Sequence of chain 1.A:
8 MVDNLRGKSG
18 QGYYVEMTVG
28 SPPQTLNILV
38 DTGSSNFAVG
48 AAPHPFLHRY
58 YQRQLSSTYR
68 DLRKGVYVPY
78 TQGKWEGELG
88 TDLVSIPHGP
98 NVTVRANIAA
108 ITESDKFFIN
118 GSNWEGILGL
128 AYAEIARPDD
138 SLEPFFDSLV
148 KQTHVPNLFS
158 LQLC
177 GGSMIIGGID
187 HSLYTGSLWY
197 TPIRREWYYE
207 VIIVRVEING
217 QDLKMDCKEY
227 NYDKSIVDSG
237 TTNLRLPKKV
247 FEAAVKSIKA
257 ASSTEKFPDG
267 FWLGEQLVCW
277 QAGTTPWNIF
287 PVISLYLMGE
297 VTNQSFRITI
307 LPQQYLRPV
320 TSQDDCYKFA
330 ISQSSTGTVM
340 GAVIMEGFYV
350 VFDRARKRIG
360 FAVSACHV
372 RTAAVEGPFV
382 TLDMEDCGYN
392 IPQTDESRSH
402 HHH

Binding-site contacts:
Ligand atom C24 contacts residue PHE114 of chain 1.A at 3.0 Å (hydrophobic).
Ligand atom C28 contacts residue ASP38 of chain 1.A at 3.7 Å.
Ligand atom N11 contacts residue GLY236 of chain 1.A at 3.0 Å (h-bond).
Ligand atom C27 contacts residue LEU36 of chain 1.A at 3.7 Å (hydrophobic).
Ligand atom O36 contacts residue THR237 of chain 1.A at 3.6 Å.
Ligand atom C21 contacts residue SER16 of chain 1.A at 3.3 Å.
Ligand atom N25 contacts residue ILE116 of chain 1.A at 3.6 Å.
Ligand atom C21 contacts residue ALA341 of chain 1.A at 3.6 Å (hydrophobic).
Ligand atom C6 contacts residue LYS113 of chain 1.A at 3.5 Å.
Ligand atom C3 contacts residue TYR77 of chain 1.A at 3.7 Å (hydrophobic).
Ligand atom S17 contacts residue GLN18 of chain 1.A at 3.6 Å (h-bond).
Ligand atom C12 contacts residue GLY236 of chain 1.A at 3.8 Å.
Ligand atom C2 contacts residue TYR77 of chain 1.A at 3.4 Å (hydrophobic).
Ligand atom C32 contacts residue THR238 of chain 1.A at 3.6 Å.
Ligand atom N31 contacts residue THR238 of chain 1.A at 3.1 Å (h-bond).
Ligand atom C32 contacts residue THR237 of chain 1.A at 3.6 Å.
Ligand atom N25 contacts residue PHE114 of chain 1.A at 3.5 Å (h-bond).
Ligand atom N31 contacts residue THR237 of chain 1.A at 3.8 Å.
Ligand atom C2 contacts residue PHE114 of chain 1.A at 3.5 Å (hydrophobic).
Ligand atom C6 contacts residue GLN79 of chain 1.A at 3.8 Å.
Ligand atom C1 contacts residue TYR77 of chain 1.A at 3.8 Å (hydrophobic).
Ligand atom N26 contacts residue LYS113 of chain 1.A at 3.8 Å.
Ligand atom C28 contacts residue GLY236 of chain 1.A at 3.4 Å.
Ligand atom C16 contacts residue TRP121 of chain 1.A at 3.4 Å (hydrophobic).
Ligand atom C21 contacts residue SER235 of chain 1.A at 3.5 Å.
Ligand atom C9 contacts residue TYR77 of chain 1.A at 3.4 Å (hydrophobic).
Ligand atom CL1 contacts residue GLY80 of chain 1.A at 3.4 Å.
Ligand atom C16 contacts residue ILE116 of chain 1.A at 3.8 Å (hydrophobic).
Ligand atom N25 contacts residue LYS113 of chain 1.A at 2.9 Å (salt-bridge).
Ligand atom C18 contacts residue GLY236 of chain 1.A at 3.7 Å.
Ligand atom CL1 contacts residue TYR77 of chain 1.A at 3.8 Å.
Ligand atom C21 contacts residue THR237 of chain 1.A at 3.7 Å.
Ligand atom CL1 contacts residue LYS81 of chain 1.A at 3.2 Å.
Ligand atom C20 contacts residue GLY19 of chain 1.A at 3.4 Å.
Ligand atom C19 contacts residue THR238 of chain 1.A at 3.4 Å.
Ligand atom C24 contacts residue ILE116 of chain 1.A at 3.7 Å (hydrophobic).
Ligand atom O36 contacts residue THR238 of chain 1.A at 3.3 Å (h-bond).
Ligand atom C19 contacts residue GLY236 of chain 1.A at 3.2 Å.
Ligand atom C14 contacts residue GLY236 of chain 1.A at 3.3 Å.
Ligand atom O36 contacts residue ASN239 of chain 1.A at 3.0 Å (h-bond).

The protein below binds the small molecule below.
Small molecule (SMILES): CCCc1scc(-c2cn[nH]c2)c1C[C@H](/N=C1\NC(C)(C)Cc2cc(Cl)ccc21)C1=NC(=O)CC=N1